Sequence of chain 1.C:
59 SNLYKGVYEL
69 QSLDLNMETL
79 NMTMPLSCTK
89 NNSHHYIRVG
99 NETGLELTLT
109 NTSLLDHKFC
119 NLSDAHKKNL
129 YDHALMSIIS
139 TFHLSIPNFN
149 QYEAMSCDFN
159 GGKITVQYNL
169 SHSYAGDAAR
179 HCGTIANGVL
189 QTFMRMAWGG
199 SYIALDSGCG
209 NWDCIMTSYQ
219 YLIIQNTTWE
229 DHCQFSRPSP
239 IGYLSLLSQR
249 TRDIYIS

The small molecule below binds the protein below.
Small molecule (SMILES): CC(=O)N[C@H]1[C@H](O[C@H]2[C@H](O)[C@@H](NC(C)=O)CO[C@@H]2CO[C@@H]2O[C@@H](C)[C@@H](O)[C@@H](O)[C@@H]2O)O[C@H](CO)[C@@H](O)[C@@H]1O

Binding-site contacts:
Ligand atom O6 contacts residue TYR172 of chain 1.C at 3.8 Å.
Ligand atom C2 contacts residue ASN167 of chain 1.C at 2.5 Å.
Ligand atom C6 contacts residue TYR172 of chain 1.C at 3.6 Å (hydrophobic).
Ligand atom C7 contacts residue ASN167 of chain 1.C at 3.2 Å.
Ligand atom C1 contacts residue HIS170 of chain 1.C at 4.2 Å.
Ligand atom C2 contacts residue HIS170 of chain 1.C at 4.4 Å.
Ligand atom O5 contacts residue SER169 of chain 1.C at 4.0 Å.
Ligand atom N2 contacts residue ASN167 of chain 1.C at 3.0 Å (h-bond).
Ligand atom C1 contacts residue TYR219 of chain 1.C at 4.3 Å (hydrophobic).
Ligand atom O5 contacts residue SER169 of chain 1.C at 3.4 Å (h-bond).
Ligand atom C8 contacts residue LYS116 of chain 1.C at 4.0 Å.
Ligand atom C2 contacts residue GLU151 of chain 1.C at 4.4 Å.
Ligand atom C3 contacts residue ASN167 of chain 1.C at 3.9 Å.
Ligand atom C5 contacts residue ASN167 of chain 1.C at 3.8 Å.
Ligand atom O6 contacts residue SER169 of chain 1.C at 3.3 Å (h-bond).
Ligand atom C8 contacts residue GLU151 of chain 1.C at 4.4 Å.
Ligand atom C1 contacts residue SER169 of chain 1.C at 4.4 Å.
Ligand atom C6 contacts residue SER169 of chain 1.C at 3.7 Å.
Ligand atom C8 contacts residue LEU113 of chain 1.C at 3.8 Å (hydrophobic).
Ligand atom O3 contacts residue GLU151 of chain 1.C at 4.1 Å.
Ligand atom C5 contacts residue SER169 of chain 1.C at 4.1 Å.
Ligand atom O7 contacts residue HIS170 of chain 1.C at 4.5 Å.
Ligand atom C1 contacts residue ASN167 of chain 1.C at 1.5 Å.
Ligand atom C7 contacts residue HIS115 of chain 1.C at 4.3 Å.
Ligand atom O3 contacts residue LYS116 of chain 1.C at 3.4 Å.
Ligand atom O7 contacts residue GLU151 of chain 1.C at 3.5 Å.
Ligand atom O5 contacts residue HIS170 of chain 1.C at 3.8 Å.
Ligand atom O5 contacts residue ASN167 of chain 1.C at 2.4 Å (h-bond).
Ligand atom C1 contacts residue SER169 of chain 1.C at 3.8 Å.
Ligand atom O7 contacts residue ASN167 of chain 1.C at 3.0 Å (h-bond).
Ligand atom O7 contacts residue ALA152 of chain 1.C at 3.6 Å.
Ligand atom C4 contacts residue ASN167 of chain 1.C at 4.3 Å.
Ligand atom C7 contacts residue LYS116 of chain 1.C at 4.2 Å.
Ligand atom C8 contacts residue SER154 of chain 1.C at 3.8 Å.
Ligand atom C8 contacts residue ASP114 of chain 1.C at 4.2 Å.
Ligand atom C7 contacts residue GLU151 of chain 1.C at 4.4 Å.
Ligand atom C8 contacts residue ASN167 of chain 1.C at 4.4 Å.
Ligand atom C8 contacts residue HIS115 of chain 1.C at 2.9 Å.
Ligand atom O7 contacts residue LYS116 of chain 1.C at 4.4 Å.